The small molecule below binds the protein below.
Small molecule (SMILES): CC(=O)N[C@@H]1[C@@H](O)[C@H](O)[C@@H](CO)O[C@H]1O

Sequence of chain 1.C:
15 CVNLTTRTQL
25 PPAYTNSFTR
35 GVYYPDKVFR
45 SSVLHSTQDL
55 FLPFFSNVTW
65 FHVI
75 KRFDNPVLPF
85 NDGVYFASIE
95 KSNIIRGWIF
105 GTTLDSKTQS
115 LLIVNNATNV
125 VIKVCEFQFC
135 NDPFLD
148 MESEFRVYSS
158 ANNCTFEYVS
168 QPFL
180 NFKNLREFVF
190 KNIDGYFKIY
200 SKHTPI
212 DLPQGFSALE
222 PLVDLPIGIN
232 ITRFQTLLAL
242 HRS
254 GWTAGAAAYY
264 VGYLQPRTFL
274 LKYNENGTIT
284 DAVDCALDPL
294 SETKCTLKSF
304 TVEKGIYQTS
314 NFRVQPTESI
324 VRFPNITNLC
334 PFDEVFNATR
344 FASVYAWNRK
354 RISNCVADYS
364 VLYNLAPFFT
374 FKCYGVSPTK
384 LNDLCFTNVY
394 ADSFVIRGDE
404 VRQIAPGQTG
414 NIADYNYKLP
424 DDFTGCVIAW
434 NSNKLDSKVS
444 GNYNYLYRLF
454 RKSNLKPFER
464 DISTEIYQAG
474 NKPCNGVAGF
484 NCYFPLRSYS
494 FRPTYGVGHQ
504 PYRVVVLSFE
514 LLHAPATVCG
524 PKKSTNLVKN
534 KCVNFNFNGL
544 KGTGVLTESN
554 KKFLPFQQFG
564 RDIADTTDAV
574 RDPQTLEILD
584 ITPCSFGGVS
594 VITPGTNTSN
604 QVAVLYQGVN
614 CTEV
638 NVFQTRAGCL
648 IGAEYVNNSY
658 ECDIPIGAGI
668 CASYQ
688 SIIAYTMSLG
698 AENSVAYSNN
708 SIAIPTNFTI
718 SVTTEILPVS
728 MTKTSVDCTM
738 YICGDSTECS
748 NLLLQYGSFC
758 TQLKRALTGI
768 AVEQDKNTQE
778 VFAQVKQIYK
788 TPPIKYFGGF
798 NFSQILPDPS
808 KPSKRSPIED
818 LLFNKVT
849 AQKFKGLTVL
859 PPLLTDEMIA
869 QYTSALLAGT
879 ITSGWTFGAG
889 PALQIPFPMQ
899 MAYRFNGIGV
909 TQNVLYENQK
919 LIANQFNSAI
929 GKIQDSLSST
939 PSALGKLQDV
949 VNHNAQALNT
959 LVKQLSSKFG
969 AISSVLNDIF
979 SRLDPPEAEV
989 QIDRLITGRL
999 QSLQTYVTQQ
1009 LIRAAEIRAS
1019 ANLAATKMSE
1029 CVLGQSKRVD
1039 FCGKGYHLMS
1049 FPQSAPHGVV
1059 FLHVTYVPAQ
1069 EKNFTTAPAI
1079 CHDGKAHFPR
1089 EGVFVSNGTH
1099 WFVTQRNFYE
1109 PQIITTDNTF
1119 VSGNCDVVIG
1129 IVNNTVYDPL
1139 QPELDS

Binding-site contacts:
Ligand atom C3 contacts residue ASN231 of chain 1.C at 3.8 Å.
Ligand atom C5 contacts residue ASN231 of chain 1.C at 3.7 Å.
Ligand atom C2 contacts residue ASN231 of chain 1.C at 2.5 Å.
Ligand atom C1 contacts residue ASN231 of chain 1.C at 1.4 Å.
Ligand atom O5 contacts residue ASN231 of chain 1.C at 2.4 Å (h-bond).
Ligand atom C7 contacts residue ASN231 of chain 1.C at 3.1 Å.
Ligand atom N2 contacts residue ASN231 of chain 1.C at 2.9 Å (h-bond).
Ligand atom C8 contacts residue ASN231 of chain 1.C at 4.3 Å.
Ligand atom C4 contacts residue ASN231 of chain 1.C at 4.2 Å.
Ligand atom O7 contacts residue ASN231 of chain 1.C at 3.0 Å (h-bond).